This protein binds this small molecule.
Small molecule (SMILES): CC(=O)N[C@@H]1[C@@H](O)[C@H](O)[C@@H](CO)O[C@H]1O

Sequence of chain 1.D:
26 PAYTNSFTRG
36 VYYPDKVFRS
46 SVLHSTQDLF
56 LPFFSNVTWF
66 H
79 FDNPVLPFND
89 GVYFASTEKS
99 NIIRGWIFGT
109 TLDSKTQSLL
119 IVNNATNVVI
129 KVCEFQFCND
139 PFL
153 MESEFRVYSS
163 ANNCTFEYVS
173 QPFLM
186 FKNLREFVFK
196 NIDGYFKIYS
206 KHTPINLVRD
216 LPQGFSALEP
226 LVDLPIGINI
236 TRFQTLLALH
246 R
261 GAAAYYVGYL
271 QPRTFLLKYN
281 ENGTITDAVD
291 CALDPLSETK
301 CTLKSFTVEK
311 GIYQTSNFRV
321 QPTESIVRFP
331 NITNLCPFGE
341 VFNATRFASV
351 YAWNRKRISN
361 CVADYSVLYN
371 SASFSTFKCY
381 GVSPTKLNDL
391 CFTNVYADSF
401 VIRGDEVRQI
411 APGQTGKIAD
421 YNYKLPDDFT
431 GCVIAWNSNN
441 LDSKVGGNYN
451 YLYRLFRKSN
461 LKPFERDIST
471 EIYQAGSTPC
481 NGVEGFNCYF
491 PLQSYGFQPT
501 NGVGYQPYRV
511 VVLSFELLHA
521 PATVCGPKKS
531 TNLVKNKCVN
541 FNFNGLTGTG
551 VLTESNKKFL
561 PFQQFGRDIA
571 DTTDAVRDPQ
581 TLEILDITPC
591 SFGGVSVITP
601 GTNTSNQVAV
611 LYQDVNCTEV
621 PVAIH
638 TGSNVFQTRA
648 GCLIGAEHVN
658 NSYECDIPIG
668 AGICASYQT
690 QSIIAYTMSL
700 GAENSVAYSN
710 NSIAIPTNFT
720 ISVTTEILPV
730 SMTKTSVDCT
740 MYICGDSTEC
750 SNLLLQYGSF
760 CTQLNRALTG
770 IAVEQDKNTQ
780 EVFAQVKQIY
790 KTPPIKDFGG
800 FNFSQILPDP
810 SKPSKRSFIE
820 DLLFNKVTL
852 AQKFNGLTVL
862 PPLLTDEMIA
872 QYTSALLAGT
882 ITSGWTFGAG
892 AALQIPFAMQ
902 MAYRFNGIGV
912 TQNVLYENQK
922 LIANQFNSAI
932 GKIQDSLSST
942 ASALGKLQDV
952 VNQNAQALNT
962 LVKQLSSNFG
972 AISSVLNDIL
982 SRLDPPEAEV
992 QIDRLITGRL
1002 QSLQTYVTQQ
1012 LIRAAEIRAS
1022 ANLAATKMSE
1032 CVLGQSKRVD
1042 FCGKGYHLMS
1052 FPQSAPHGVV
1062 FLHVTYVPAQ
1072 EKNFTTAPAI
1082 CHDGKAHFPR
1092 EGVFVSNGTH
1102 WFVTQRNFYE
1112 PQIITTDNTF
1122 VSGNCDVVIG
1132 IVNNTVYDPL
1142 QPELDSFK

Binding-site contacts:
Ligand atom C5 contacts residue ASN234 of chain 1.D at 3.7 Å.
Ligand atom C8 contacts residue ILE233 of chain 1.D at 4.2 Å (hydrophobic).
Ligand atom C8 contacts residue GLY232 of chain 1.D at 3.0 Å.
Ligand atom O7 contacts residue ASN234 of chain 1.D at 4.4 Å.
Ligand atom O5 contacts residue ASN234 of chain 1.D at 2.4 Å (h-bond).
Ligand atom C7 contacts residue ASN234 of chain 1.D at 3.9 Å.
Ligand atom N2 contacts residue ASN234 of chain 1.D at 2.9 Å (h-bond).
Ligand atom C1 contacts residue ASN234 of chain 1.D at 1.4 Å.
Ligand atom C3 contacts residue ASN234 of chain 1.D at 3.8 Å.
Ligand atom C4 contacts residue ASN234 of chain 1.D at 4.2 Å.
Ligand atom C7 contacts residue GLY232 of chain 1.D at 4.4 Å.
Ligand atom C2 contacts residue ASN234 of chain 1.D at 2.5 Å.